A small-molecule ligand and the protein it binds are described below.
Small molecule (SMILES): CC(=O)N[C@@H]1[C@@H](O)[C@H](O)[C@@H](CO)O[C@H]1O

Binding-site contacts:
Ligand atom C8 contacts residue THR203 of chain 1.A at 4.0 Å.
Ligand atom C8 contacts residue GLU204 of chain 1.A at 3.9 Å.
Ligand atom C5 contacts residue ASN167 of chain 1.A at 3.7 Å.
Ligand atom C8 contacts residue ASN205 of chain 1.A at 4.1 Å.
Ligand atom C6 contacts residue ASN167 of chain 1.A at 4.1 Å.
Ligand atom C7 contacts residue ASN205 of chain 1.A at 3.6 Å.
Ligand atom C5 contacts residue ASN205 of chain 1.A at 3.6 Å.
Ligand atom O7 contacts residue ASN205 of chain 1.A at 3.9 Å.
Ligand atom O5 contacts residue ASN167 of chain 1.A at 3.1 Å (h-bond).
Ligand atom O5 contacts residue ASN205 of chain 1.A at 2.3 Å (h-bond).
Ligand atom C1 contacts residue ASN167 of chain 1.A at 3.5 Å.
Ligand atom C2 contacts residue ASN205 of chain 1.A at 2.4 Å.
Ligand atom N2 contacts residue ASN205 of chain 1.A at 2.9 Å (h-bond).
Ligand atom C4 contacts residue ASN205 of chain 1.A at 4.2 Å.
Ligand atom C1 contacts residue ASN205 of chain 1.A at 1.4 Å.
Ligand atom C3 contacts residue ASN205 of chain 1.A at 3.8 Å.

Sequence of chain 1.A:
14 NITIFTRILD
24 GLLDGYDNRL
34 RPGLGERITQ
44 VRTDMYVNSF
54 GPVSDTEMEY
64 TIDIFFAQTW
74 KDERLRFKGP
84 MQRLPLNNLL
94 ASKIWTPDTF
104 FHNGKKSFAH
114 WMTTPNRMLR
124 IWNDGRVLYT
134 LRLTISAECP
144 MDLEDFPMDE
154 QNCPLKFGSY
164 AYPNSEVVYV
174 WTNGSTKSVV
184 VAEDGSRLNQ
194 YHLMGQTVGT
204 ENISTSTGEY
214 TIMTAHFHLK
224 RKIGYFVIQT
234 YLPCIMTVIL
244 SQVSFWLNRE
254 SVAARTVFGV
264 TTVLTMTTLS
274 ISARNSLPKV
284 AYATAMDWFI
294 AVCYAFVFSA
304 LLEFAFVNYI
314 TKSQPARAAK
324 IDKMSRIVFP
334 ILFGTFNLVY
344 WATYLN